Sequence of chain 1.B:
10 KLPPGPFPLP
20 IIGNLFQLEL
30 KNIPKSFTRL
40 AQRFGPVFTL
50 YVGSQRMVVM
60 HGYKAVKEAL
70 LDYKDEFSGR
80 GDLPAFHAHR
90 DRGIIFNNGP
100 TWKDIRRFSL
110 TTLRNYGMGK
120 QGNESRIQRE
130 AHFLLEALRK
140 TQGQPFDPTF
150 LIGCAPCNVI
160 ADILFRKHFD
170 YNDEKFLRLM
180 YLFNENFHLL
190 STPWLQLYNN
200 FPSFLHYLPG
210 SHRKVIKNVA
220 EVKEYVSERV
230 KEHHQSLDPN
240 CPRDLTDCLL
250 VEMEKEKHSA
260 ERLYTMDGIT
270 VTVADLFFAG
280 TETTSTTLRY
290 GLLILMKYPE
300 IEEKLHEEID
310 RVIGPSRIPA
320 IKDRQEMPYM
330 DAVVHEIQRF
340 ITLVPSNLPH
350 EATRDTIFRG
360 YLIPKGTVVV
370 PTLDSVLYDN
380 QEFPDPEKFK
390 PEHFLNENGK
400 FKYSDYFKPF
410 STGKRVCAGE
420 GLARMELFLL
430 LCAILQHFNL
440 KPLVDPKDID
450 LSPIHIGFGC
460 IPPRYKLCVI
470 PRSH

Binding-site contacts:
Ligand atom O4 contacts residue PHE16 of chain 1.B at 3.0 Å (h-bond).
Ligand atom C4 contacts residue PHE16 of chain 1.B at 3.6 Å (hydrophobic).
Ligand atom O4 contacts residue GLN26 of chain 1.B at 3.8 Å.
Ligand atom C5 contacts residue PRO192 of chain 1.D at 4.4 Å (hydrophobic).
Ligand atom O5 contacts residue TRP193 of chain 1.D at 3.6 Å.
Ligand atom C6 contacts residue LEU196 of chain 1.D at 3.5 Å (hydrophobic).
Ligand atom C4 contacts residue GLN26 of chain 1.B at 4.2 Å.
Ligand atom C5 contacts residue GLN26 of chain 1.B at 3.5 Å.
Ligand atom O6 contacts residue LEU196 of chain 1.D at 3.7 Å.
Ligand atom O6 contacts residue TRP193 of chain 1.D at 4.0 Å.
Ligand atom O6 contacts residue LEU18 of chain 1.B at 3.8 Å.
Ligand atom O6 contacts residue LEU18 of chain 1.B at 3.8 Å.
Ligand atom O1 contacts residue PRO192 of chain 1.D at 4.0 Å.
Ligand atom O3 contacts residue PHE16 of chain 1.B at 4.2 Å.
Ligand atom O6 contacts residue PHE25 of chain 1.B at 3.8 Å.
Ligand atom C6 contacts residue TRP193 of chain 1.D at 4.1 Å (hydrophobic).
Ligand atom C1 contacts residue TRP193 of chain 1.D at 4.5 Å (hydrophobic).
Ligand atom O6 contacts residue PHE25 of chain 1.B at 3.4 Å.
Ligand atom O4 contacts residue PRO15 of chain 1.B at 4.2 Å.
Ligand atom O3 contacts residue GLN26 of chain 1.B at 4.3 Å.
Ligand atom O5 contacts residue TRP193 of chain 1.D at 3.6 Å.
Ligand atom C6 contacts residue PHE25 of chain 1.B at 4.1 Å (hydrophobic).
Ligand atom O5 contacts residue LEU18 of chain 1.B at 4.4 Å.
Ligand atom C6 contacts residue PHE16 of chain 1.B at 3.5 Å (hydrophobic).
Ligand atom C5 contacts residue TRP193 of chain 1.D at 4.5 Å (hydrophobic).
Ligand atom C6 contacts residue LEU29 of chain 1.D at 3.7 Å (hydrophobic).
Ligand atom C1 contacts residue TRP193 of chain 1.D at 3.7 Å (hydrophobic).
Ligand atom C6 contacts residue GLN26 of chain 1.B at 3.5 Å.
Ligand atom O6 contacts residue GLN26 of chain 1.B at 3.0 Å (h-bond).
Ligand atom O4 contacts residue PHE25 of chain 1.B at 4.0 Å.
Ligand atom C6 contacts residue LEU18 of chain 1.B at 3.8 Å (hydrophobic).
Ligand atom C5 contacts residue LEU29 of chain 1.D at 4.2 Å (hydrophobic).
Ligand atom C5 contacts residue PHE16 of chain 1.B at 4.2 Å (hydrophobic).

Sequence of chain 1.D:
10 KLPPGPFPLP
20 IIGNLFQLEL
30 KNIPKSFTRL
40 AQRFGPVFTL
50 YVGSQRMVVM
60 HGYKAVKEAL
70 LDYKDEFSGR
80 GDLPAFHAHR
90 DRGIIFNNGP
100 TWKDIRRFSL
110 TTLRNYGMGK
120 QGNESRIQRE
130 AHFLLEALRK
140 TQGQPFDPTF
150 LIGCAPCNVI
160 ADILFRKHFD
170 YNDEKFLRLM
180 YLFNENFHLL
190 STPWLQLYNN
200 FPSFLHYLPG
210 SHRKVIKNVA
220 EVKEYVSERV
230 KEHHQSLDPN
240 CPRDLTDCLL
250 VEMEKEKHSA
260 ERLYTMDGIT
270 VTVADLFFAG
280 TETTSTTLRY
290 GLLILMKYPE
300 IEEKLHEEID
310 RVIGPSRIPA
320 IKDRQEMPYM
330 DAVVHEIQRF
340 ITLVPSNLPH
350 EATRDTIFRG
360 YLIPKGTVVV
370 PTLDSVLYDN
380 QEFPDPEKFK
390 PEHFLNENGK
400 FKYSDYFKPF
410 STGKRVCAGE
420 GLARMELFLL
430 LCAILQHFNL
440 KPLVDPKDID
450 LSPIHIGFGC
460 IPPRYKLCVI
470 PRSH

A protein and the small-molecule ligand that binds it are described below.
Small molecule (SMILES): OC[C@H]1O[C@@](CO)(O[C@H]2O[C@H](CO)[C@@H](O)[C@H](O)[C@H]2O)[C@@H](O)[C@@H]1O